Binding-site contacts:
Ligand atom C34 contacts residue THR54 of chain 1.B at 3.4 Å.
Ligand atom C5 contacts residue ASP298 of chain 1.B at 3.2 Å.
Ligand atom O18 contacts residue PHE299 of chain 1.B at 3.3 Å.
Ligand atom O35 contacts residue HIS225 of chain 1.B at 3.3 Å (h-bond).
Ligand atom C3 contacts residue ASP298 of chain 1.B at 3.8 Å.
Ligand atom O31 contacts residue GLU303 of chain 1.B at 3.7 Å.
Ligand atom C25 contacts residue GLU300 of chain 1.B at 3.8 Å.
Ligand atom N7 contacts residue THR245 of chain 1.B at 3.4 Å (h-bond).
Ligand atom O8 contacts residue SER78 of chain 1.B at 3.6 Å (h-bond).
Ligand atom C33 contacts residue PHE299 of chain 1.B at 3.9 Å (hydrophobic).
Ligand atom O29 contacts residue PHE299 of chain 1.B at 3.9 Å.
Ligand atom C4 contacts residue ASP298 of chain 1.B at 3.3 Å.
Ligand atom O31 contacts residue PHE299 of chain 1.B at 3.6 Å.
Ligand atom C27 contacts residue PHE299 of chain 1.B at 3.7 Å (hydrophobic).
Ligand atom C3 contacts residue ASP246 of chain 1.B at 3.2 Å.
Ligand atom O35 contacts residue ASP223 of chain 1.B at 2.3 Å (salt-bridge).
Ligand atom C34 contacts residue ASP223 of chain 1.B at 3.1 Å.
Ligand atom C6 contacts residue PHE299 of chain 1.B at 3.9 Å (hydrophobic).
Ligand atom C2 contacts residue SER78 of chain 1.B at 3.9 Å.
Ligand atom C26 contacts residue PHE299 of chain 1.B at 3.5 Å (hydrophobic).
Ligand atom C3 contacts residue GLU77 of chain 1.B at 3.7 Å.
Ligand atom N7 contacts residue SER78 of chain 1.B at 3.0 Å (h-bond).
Ligand atom O32 contacts residue GLU303 of chain 1.B at 3.7 Å.
Ligand atom O20 contacts residue CYS74 of chain 1.B at 3.6 Å (h-bond).
Ligand atom C1 contacts residue ASP246 of chain 1.B at 3.2 Å.
Ligand atom N7 contacts residue ASP246 of chain 1.B at 2.9 Å (salt-bridge).
Ligand atom O35 contacts residue THR54 of chain 1.B at 3.8 Å.
Ligand atom C10 contacts residue ASP298 of chain 1.B at 3.5 Å.
Ligand atom C25 contacts residue PHE299 of chain 1.B at 3.5 Å (hydrophobic).
Ligand atom C5 contacts residue PHE299 of chain 1.B at 3.7 Å (hydrophobic).
Ligand atom C6 contacts residue CYS74 of chain 1.B at 3.9 Å (hydrophobic).
Ligand atom C33 contacts residue ASP223 of chain 1.B at 3.5 Å.
Ligand atom O31 contacts residue GLU300 of chain 1.B at 2.8 Å (salt-bridge).
Ligand atom C17 contacts residue THR54 of chain 1.B at 3.7 Å.
Ligand atom N9 contacts residue ASP298 of chain 1.B at 2.6 Å (salt-bridge).
Ligand atom O8 contacts residue ASP246 of chain 1.B at 3.9 Å.
Ligand atom O28 contacts residue THR54 of chain 1.B at 3.9 Å.
Ligand atom C10 contacts residue GLU77 of chain 1.B at 3.2 Å.
Ligand atom C2 contacts residue ASP246 of chain 1.B at 3.2 Å.
Ligand atom O11 contacts residue ASP298 of chain 1.B at 3.7 Å.

A protein and the small-molecule ligand that binds it are described below.
Small molecule (SMILES): CN[C@H]1C[C@@H](N)[C@H](O)[C@@H](O[C@@H]2O[C@H](CO)[C@H](O)[C@@H]3O[C@]4(O[C@H]23)O[C@H]([C@@H](N)CO)[C@H](O)[C@H](O)[C@H]4O)[C@@H]1O

Sequence of chain 1.B:
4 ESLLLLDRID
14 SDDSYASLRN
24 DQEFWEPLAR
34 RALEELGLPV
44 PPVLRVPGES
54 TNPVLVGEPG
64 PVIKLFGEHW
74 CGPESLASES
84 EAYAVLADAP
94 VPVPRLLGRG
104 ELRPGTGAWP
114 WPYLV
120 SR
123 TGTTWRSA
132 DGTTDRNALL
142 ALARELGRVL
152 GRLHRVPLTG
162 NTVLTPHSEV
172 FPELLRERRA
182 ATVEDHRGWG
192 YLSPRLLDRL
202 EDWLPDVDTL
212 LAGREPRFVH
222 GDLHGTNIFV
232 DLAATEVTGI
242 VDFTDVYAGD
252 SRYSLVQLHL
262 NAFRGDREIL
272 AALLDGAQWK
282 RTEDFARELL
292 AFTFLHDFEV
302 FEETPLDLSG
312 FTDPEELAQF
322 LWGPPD